Sequence of chain 7.A:
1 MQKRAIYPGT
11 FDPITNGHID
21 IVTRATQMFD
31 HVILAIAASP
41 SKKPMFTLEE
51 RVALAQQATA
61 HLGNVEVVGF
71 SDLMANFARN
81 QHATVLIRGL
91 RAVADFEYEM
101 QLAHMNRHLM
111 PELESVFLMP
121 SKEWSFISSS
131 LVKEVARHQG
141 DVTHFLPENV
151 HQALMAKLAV

Binding-site contacts:
Ligand atom C15 contacts residue MET105 of chain 3.A at 3.8 Å (hydrophobic).
Ligand atom C4 contacts residue PHE70 of chain 3.A at 3.7 Å (hydrophobic).
Ligand atom C4 contacts residue ALA37 of chain 3.A at 3.7 Å (hydrophobic).
Ligand atom C3 contacts residue GLY9 of chain 3.A at 3.7 Å.
Ligand atom C15 contacts residue LEU102 of chain 3.A at 3.4 Å (hydrophobic).
Ligand atom C9 contacts residue HIS138 of chain 7.A at 3.5 Å.
Ligand atom C16 contacts residue MET105 of chain 3.A at 3.9 Å (hydrophobic).
Ligand atom C10 contacts residue HIS138 of chain 7.A at 3.7 Å.
Ligand atom C1 contacts residue MET74 of chain 3.A at 3.5 Å (hydrophobic).
Ligand atom N contacts residue GLU134 of chain 7.A at 2.8 Å (salt-bridge).
Ligand atom O2 contacts residue MET74 of chain 3.A at 3.2 Å.
Ligand atom C12 contacts residue GLU134 of chain 7.A at 3.8 Å.
Ligand atom C13 contacts residue LEU73 of chain 3.A at 3.8 Å (hydrophobic).
Ligand atom C2 contacts residue GLY9 of chain 3.A at 3.7 Å.
Ligand atom O2 contacts residue LEU73 of chain 3.A at 3.7 Å.
Ligand atom C16 contacts residue ASN106 of chain 3.A at 3.3 Å.
Ligand atom C contacts residue ARG88 of chain 3.A at 3.8 Å.
Ligand atom C7 contacts residue GLU134 of chain 7.A at 3.8 Å.
Ligand atom C17 contacts residue MET74 of chain 3.A at 3.8 Å (hydrophobic).
Ligand atom C17 contacts residue ASN106 of chain 3.A at 3.3 Å.
Ligand atom C16 contacts residue LEU109 of chain 3.A at 3.9 Å (hydrophobic).
Ligand atom N1 contacts residue MET74 of chain 3.A at 2.9 Å (h-bond).
Ligand atom C2 contacts residue MET74 of chain 3.A at 3.7 Å (hydrophobic).
Ligand atom C11 contacts residue ASP72 of chain 3.A at 3.9 Å.
Ligand atom O2 contacts residue ASN106 of chain 3.A at 2.6 Å (h-bond).
Ligand atom C13 contacts residue GLU134 of chain 7.A at 3.7 Å.
Ligand atom C14 contacts residue LEU102 of chain 3.A at 3.7 Å (hydrophobic).
Ligand atom C3 contacts residue PHE70 of chain 3.A at 3.8 Å (hydrophobic).
Ligand atom C16 contacts residue LEU102 of chain 3.A at 3.7 Å (hydrophobic).
Ligand atom C18 contacts residue LEU73 of chain 3.A at 3.5 Å (hydrophobic).
Ligand atom C18 contacts residue MET74 of chain 3.A at 3.8 Å (hydrophobic).
Ligand atom C contacts residue MET74 of chain 3.A at 3.9 Å (hydrophobic).
Ligand atom C15 contacts residue VAL135 of chain 7.A at 3.7 Å (hydrophobic).
Ligand atom C17 contacts residue LEU73 of chain 3.A at 3.8 Å (hydrophobic).
Ligand atom C6 contacts residue MET74 of chain 3.A at 3.6 Å (hydrophobic).
Ligand atom O1 contacts residue ARG88 of chain 3.A at 2.9 Å (salt-bridge).
Ligand atom C10 contacts residue ASP72 of chain 3.A at 3.7 Å.
Ligand atom O contacts residue TYR98 of chain 3.A at 3.9 Å.
Ligand atom N1 contacts residue LEU73 of chain 3.A at 3.4 Å.
Ligand atom O2 contacts residue ALA75 of chain 3.A at 3.1 Å (h-bond).

The small molecule below binds the protein below.
Small molecule (SMILES): O=C(O)c1cccc([C@H]2CCC[C@@H]2c2nc3cccc(O)c3[nH]2)c1

Sequence of chain 3.A:
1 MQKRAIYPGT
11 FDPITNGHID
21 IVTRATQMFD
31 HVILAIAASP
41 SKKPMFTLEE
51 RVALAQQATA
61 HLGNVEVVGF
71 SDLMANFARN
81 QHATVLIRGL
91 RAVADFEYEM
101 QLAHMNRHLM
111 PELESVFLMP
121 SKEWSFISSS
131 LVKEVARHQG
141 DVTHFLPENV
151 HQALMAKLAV